Sequence of chain 1.A:
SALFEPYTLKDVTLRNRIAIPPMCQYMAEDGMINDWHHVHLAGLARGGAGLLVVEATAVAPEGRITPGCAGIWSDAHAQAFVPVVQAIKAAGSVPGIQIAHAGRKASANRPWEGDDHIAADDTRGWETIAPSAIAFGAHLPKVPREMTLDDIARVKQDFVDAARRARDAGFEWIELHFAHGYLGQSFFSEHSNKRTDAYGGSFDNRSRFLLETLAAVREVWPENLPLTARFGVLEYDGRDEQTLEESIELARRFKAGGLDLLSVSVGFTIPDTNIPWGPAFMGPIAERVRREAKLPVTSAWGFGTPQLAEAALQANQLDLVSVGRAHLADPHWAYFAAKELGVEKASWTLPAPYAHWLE

Binding-site contacts:
Ligand atom C1 contacts residue THR14 of chain 1.A at 3.5 Å.
Ligand atom C2 contacts residue GLU173 of chain 1.A at 3.5 Å.
Ligand atom C2 contacts residue SER94 of chain 1.A at 4.3 Å.
Ligand atom C3 contacts residue SER94 of chain 1.A at 3.6 Å.
Ligand atom C3 contacts residue VAL95 of chain 1.A at 4.5 Å (hydrophobic).
Ligand atom C2 contacts residue THR14 of chain 1.A at 4.4 Å.
Ligand atom O5 contacts residue THR14 of chain 1.A at 4.4 Å.
Ligand atom C1 contacts residue VAL95 of chain 1.A at 3.3 Å (hydrophobic).
Ligand atom C2 contacts residue VAL95 of chain 1.A at 3.6 Å (hydrophobic).
Ligand atom O6 contacts residue SER94 of chain 1.A at 4.3 Å.
Ligand atom O6 contacts residue GLU173 of chain 1.A at 2.7 Å (salt-bridge).
Ligand atom C3 contacts residue GLU173 of chain 1.A at 3.5 Å.
Ligand atom O5 contacts residue GLU173 of chain 1.A at 2.8 Å (salt-bridge).
Ligand atom C3 contacts residue LYS90 of chain 1.A at 4.2 Å.
Ligand atom C4 contacts residue SER94 of chain 1.A at 3.4 Å.
Ligand atom O5 contacts residue VAL95 of chain 1.A at 3.7 Å.
Ligand atom O6 contacts residue PRO96 of chain 1.A at 4.3 Å.
Ligand atom C4 contacts residue LYS90 of chain 1.A at 3.4 Å.
Ligand atom O6 contacts residue LYS90 of chain 1.A at 3.4 Å.
Ligand atom C4 contacts residue GLY93 of chain 1.A at 3.8 Å.
Ligand atom C1 contacts residue GLY93 of chain 1.A at 3.7 Å.
Ligand atom C1 contacts residue SER94 of chain 1.A at 4.3 Å.

This protein binds this small molecule.
Small molecule (SMILES): C[C@@H](O)[C@@H](C)O